The small molecule below binds the protein below.
Small molecule (SMILES): Nc1ccn([C@@H]2O[C@H](CO[P](=O)(O)O[C@H]3[C@@H](O)[C@H](n4ccc(N)nc4=O)O[C@@H]3CO[P](=O)(O)O[C@H]3[C@@H](O)[C@H](n4cnc5c(=O)nc(N)[nH]c54)O[C@@H]3CO[P](=O)(O)O[C@H]3[C@@H](O)[C@H](n4ccc(=O)[nH]c4=O)O[C@@H]3CO[P](=O)(O)O[C@H]3[C@@H](O)[C@H](n4cnc5c(N)ncnc54)O[C@@H]3COP(=O)=O)[C@@H](O[P](=O)(O)OC[C@H]3O[C@@H](n4cnc5c(=O)nc(N)[nH]c54)[C@H](O)[C@@H]3O[P](=O)(O)OC[C@H]3O[C@@H](n4cnc5c(=O)nc(N)[nH]c54)[C@H](O)[C@@H]3O[P](=O)(O)OC[C@H]3O[C@@H](n4cnc5c(N)ncnc54)[C@H](O)[C@@H]3O)[C@H]2O)c(=O)n1

Binding-site contacts:
Ligand atom OP1 contacts residue MG1 of chain 1.QS at 2.5 Å.
Ligand atom P contacts residue MG1 of chain 1.QS at 3.8 Å.
Ligand atom O5' contacts residue MG1 of chain 1.QS at 4.3 Å.
Ligand atom C4' contacts residue MG1 of chain 1.IQ at 4.2 Å.
Ligand atom O4' contacts residue MG1 of chain 1.IQ at 3.9 Å.
Ligand atom OP1 contacts residue MG1 of chain 1.IQ at 4.2 Å.
Ligand atom C5' contacts residue LYS44 of chain 1.PB at 3.8 Å.
Ligand atom OP1 contacts residue PRO45 of chain 1.PB at 3.9 Å.
Ligand atom O2' contacts residue MG1 of chain 1.IQ at 2.7 Å.
Ligand atom C1' contacts residue MG1 of chain 1.IQ at 3.6 Å.
Ligand atom C2' contacts residue MG1 of chain 1.IQ at 3.8 Å.
Ligand atom OP1 contacts residue LYS44 of chain 1.PB at 2.5 Å (salt-bridge).
Ligand atom O3' contacts residue LYS44 of chain 1.PB at 3.6 Å (salt-bridge).
Ligand atom O3' contacts residue MG1 of chain 1.QS at 4.3 Å.
Ligand atom OP2 contacts residue MG1 of chain 1.QS at 3.9 Å.
Ligand atom P contacts residue LYS44 of chain 1.PB at 3.7 Å.

Sequence of chain 1.PB:
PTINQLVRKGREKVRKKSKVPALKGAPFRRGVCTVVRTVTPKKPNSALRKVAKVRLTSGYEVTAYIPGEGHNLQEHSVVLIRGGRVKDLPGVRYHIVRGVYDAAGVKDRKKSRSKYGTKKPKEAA